Sequence of chain 1.C:
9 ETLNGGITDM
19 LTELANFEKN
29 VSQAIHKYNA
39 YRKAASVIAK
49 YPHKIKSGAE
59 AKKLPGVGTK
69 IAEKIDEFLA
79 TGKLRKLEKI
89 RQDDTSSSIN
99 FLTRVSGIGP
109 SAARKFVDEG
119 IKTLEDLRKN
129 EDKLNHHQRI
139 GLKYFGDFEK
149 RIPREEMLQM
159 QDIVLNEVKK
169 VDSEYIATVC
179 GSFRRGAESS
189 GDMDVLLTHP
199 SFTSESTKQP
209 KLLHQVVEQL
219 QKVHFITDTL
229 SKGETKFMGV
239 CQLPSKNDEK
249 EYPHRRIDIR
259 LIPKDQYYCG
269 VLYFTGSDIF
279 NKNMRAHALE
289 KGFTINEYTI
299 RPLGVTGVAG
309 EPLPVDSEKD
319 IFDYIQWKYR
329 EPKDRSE

A small-molecule ligand and the protein it binds are described below.
Small molecule (SMILES): Cc1cn([C@H]2C[C@H](O[P](=O)(O)OC[C@H]3O[C@@H](n4cnc5c(=O)nc(N)[nH]c54)C[C@@H]3O)[C@@H](CO[P](=O)(O)O[C@H]3C[C@H](n4cnc5c(N)ncnc54)O[C@@H]3CO[P](=O)(O)O[C@H]3C[C@H](n4cnc5c(=O)nc(N)[nH]c54)O[C@@H]3CO[P](=O)(O)O[C@H]3C[C@H](n4cnc5c(N)ncnc54)O[C@@H]3CO[P](=O)(O)O[C@H]3C[C@H](n4ccc(N)nc4=O)O[C@@H]3COP(=O)(O)O)O2)c(=O)[nH]c1=O

Binding-site contacts:
Ligand atom N2 contacts residue DC1 of chain 1.A at 2.3 Å (h-bond).
Ligand atom N2 contacts residue DT5 of chain 1.A at 3.3 Å (h-bond).
Ligand atom C5' contacts residue GLY107 of chain 1.C at 3.2 Å.
Ligand atom P contacts residue NA1 of chain 1.D at 3.2 Å.
Ligand atom OP1 contacts residue GLY105 of chain 1.C at 2.4 Å (h-bond).
Ligand atom OP1 contacts residue SER104 of chain 1.C at 3.3 Å.
Ligand atom O3' contacts residue SER109 of chain 1.C at 3.2 Å.
Ligand atom N1 contacts residue DC1 of chain 1.A at 2.6 Å (h-bond).
Ligand atom N2 contacts residue DA2 of chain 1.A at 3.3 Å.
Ligand atom N6 contacts residue DT5 of chain 1.A at 3.1 Å (h-bond).
Ligand atom N2 contacts residue LYS234 of chain 1.C at 3.3 Å (salt-bridge).
Ligand atom N4 contacts residue DT5 of chain 1.A at 3.2 Å (h-bond).
Ligand atom P contacts residue GLY107 of chain 1.C at 3.4 Å.
Ligand atom OP1 contacts residue ALA110 of chain 1.C at 3.1 Å.
Ligand atom N3 contacts residue DG6 of chain 1.A at 2.9 Å (h-bond).
Ligand atom N1 contacts residue DT3 of chain 1.A at 2.6 Å (h-bond).
Ligand atom OP1 contacts residue GLY107 of chain 1.C at 2.8 Å (h-bond).
Ligand atom O2 contacts residue DA2 of chain 1.A at 3.2 Å.
Ligand atom N3 contacts residue DA2 of chain 1.A at 2.4 Å (h-bond).
Ligand atom O6 contacts residue DC1 of chain 1.A at 2.9 Å (h-bond).
Ligand atom C2 contacts residue DT3 of chain 1.A at 3.1 Å.
Ligand atom N2 contacts residue DC4 of chain 1.A at 2.6 Å (h-bond).
Ligand atom N6 contacts residue DA2 of chain 1.A at 2.8 Å (h-bond).
Ligand atom C6 contacts residue DC1 of chain 1.A at 3.4 Å.
Ligand atom OP2 contacts residue SER109 of chain 1.C at 2.8 Å (h-bond).
Ligand atom O6 contacts residue DC4 of chain 1.A at 2.9 Å (h-bond).
Ligand atom O2 contacts residue DG6 of chain 1.A at 2.5 Å (h-bond).
Ligand atom N4 contacts residue DG6 of chain 1.A at 3.3 Å (h-bond).
Ligand atom N1 contacts residue DC4 of chain 1.A at 2.8 Å (h-bond).
Ligand atom OP2 contacts residue PRO108 of chain 1.C at 3.0 Å (h-bond).
Ligand atom O5' contacts residue GLY107 of chain 1.C at 3.4 Å.
Ligand atom C2 contacts residue DC1 of chain 1.A at 3.1 Å.
Ligand atom C2 contacts residue DG6 of chain 1.A at 3.2 Å.
Ligand atom OP1 contacts residue NA1 of chain 1.D at 2.4 Å (h-bond).
Ligand atom N1 contacts residue DT5 of chain 1.A at 3.1 Å (h-bond).
Ligand atom O4 contacts residue DA2 of chain 1.A at 2.6 Å (h-bond).
Ligand atom OP2 contacts residue NA1 of chain 1.D at 3.1 Å (h-bond).
Ligand atom C4 contacts residue DA2 of chain 1.A at 3.1 Å.
Ligand atom C2 contacts residue DG6 of chain 1.A at 3.2 Å.
Ligand atom OP2 contacts residue GLY107 of chain 1.C at 3.2 Å.